Sequence of chain 1.D:
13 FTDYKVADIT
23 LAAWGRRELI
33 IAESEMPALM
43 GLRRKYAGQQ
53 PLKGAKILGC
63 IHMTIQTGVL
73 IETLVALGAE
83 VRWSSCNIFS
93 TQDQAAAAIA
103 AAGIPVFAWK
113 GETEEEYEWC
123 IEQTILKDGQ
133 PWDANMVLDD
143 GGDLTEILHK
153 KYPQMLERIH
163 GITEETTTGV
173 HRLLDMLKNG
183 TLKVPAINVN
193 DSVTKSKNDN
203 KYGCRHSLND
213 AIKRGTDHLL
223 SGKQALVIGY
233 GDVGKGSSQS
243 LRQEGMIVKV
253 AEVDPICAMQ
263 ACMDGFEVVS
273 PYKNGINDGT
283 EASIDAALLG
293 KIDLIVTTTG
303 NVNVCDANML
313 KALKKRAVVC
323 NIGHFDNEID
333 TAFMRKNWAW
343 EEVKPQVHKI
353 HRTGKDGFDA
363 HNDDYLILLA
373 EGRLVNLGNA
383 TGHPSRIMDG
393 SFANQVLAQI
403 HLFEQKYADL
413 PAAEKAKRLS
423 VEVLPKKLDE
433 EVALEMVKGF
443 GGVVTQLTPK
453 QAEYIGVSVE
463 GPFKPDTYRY

Sequence of chain 1.C:
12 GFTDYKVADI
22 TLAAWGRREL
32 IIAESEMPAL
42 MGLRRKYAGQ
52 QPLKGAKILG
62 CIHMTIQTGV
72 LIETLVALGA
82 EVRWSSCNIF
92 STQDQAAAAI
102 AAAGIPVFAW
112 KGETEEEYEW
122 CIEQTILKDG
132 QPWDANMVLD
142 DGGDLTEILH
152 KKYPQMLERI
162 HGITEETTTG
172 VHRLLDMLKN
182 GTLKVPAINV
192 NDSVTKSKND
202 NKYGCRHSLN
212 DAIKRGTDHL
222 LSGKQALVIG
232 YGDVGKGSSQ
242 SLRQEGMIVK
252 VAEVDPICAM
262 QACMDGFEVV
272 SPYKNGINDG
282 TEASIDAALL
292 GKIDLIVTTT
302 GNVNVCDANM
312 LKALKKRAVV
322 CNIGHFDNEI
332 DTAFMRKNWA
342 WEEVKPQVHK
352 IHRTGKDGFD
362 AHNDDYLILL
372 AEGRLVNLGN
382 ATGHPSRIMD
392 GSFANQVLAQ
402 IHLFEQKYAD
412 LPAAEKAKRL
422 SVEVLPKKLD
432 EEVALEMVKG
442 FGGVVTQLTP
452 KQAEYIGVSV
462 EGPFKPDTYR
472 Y

Binding-site contacts:
Ligand atom C1 contacts residue TRP26 of chain 1.C at 3.6 Å (hydrophobic).
Ligand atom O1 contacts residue PRO347 of chain 1.D at 4.2 Å.
Ligand atom O1 contacts residue LYS346 of chain 1.D at 4.2 Å.
Ligand atom O1 contacts residue ARG29 of chain 1.C at 4.0 Å.
Ligand atom C2 contacts residue LYS346 of chain 1.D at 4.5 Å.
Ligand atom C3 contacts residue TRP26 of chain 1.C at 3.5 Å (hydrophobic).
Ligand atom C1 contacts residue LYS346 of chain 1.D at 3.7 Å.
Ligand atom C2 contacts residue TRP26 of chain 1.C at 4.2 Å (hydrophobic).
Ligand atom C2 contacts residue PRO347 of chain 1.D at 3.9 Å (hydrophobic).
Ligand atom O3 contacts residue TRP26 of chain 1.C at 4.3 Å.
Ligand atom O1 contacts residue TRP26 of chain 1.C at 4.4 Å.
Ligand atom C3 contacts residue PRO347 of chain 1.D at 4.3 Å (hydrophobic).
Ligand atom C1 contacts residue PRO347 of chain 1.D at 3.9 Å (hydrophobic).
Ligand atom O1 contacts residue VAL345 of chain 1.D at 4.4 Å.

This small molecule binds to this protein.
Small molecule (SMILES): OCCCO